The protein below binds the small molecule below.
Small molecule (SMILES): NS(=O)(=O)c1ccc(N2C(=O)CCC2=O)nc1

Binding-site contacts:
Ligand atom C4 contacts residue ILE276 of chain 1.A at 3.5 Å (hydrophobic).
Ligand atom C6 contacts residue ALA278 of chain 1.A at 4.3 Å (hydrophobic).
Ligand atom N contacts residue SO41 of chain 1.I at 2.5 Å (h-bond).
Ligand atom N2 contacts residue ILE276 of chain 1.A at 3.2 Å (h-bond).
Ligand atom C5 contacts residue GLY277 of chain 1.A at 4.1 Å.
Ligand atom C7 contacts residue LEU218 of chain 1.A at 4.2 Å (hydrophobic).
Ligand atom C2 contacts residue ILE276 of chain 1.A at 3.9 Å (hydrophobic).
Ligand atom O3 contacts residue LEU218 of chain 1.A at 3.6 Å (h-bond).
Ligand atom C1 contacts residue THR219 of chain 1.A at 4.1 Å.
Ligand atom C5 contacts residue LEU218 of chain 1.A at 3.5 Å (hydrophobic).
Ligand atom O3 contacts residue ALA278 of chain 1.A at 4.2 Å.
Ligand atom N2 contacts residue THR219 of chain 1.A at 4.3 Å.
Ligand atom C6 contacts residue LEU218 of chain 1.A at 3.3 Å (hydrophobic).
Ligand atom C2 contacts residue THR219 of chain 1.A at 3.9 Å.
Ligand atom N1 contacts residue PHE275 of chain 1.A at 4.2 Å.
Ligand atom C3 contacts residue LEU218 of chain 1.A at 3.9 Å (hydrophobic).
Ligand atom C1 contacts residue ILE276 of chain 1.A at 4.2 Å (hydrophobic).
Ligand atom S contacts residue SO41 of chain 1.I at 3.9 Å.
Ligand atom O3 contacts residue THR219 of chain 1.A at 3.5 Å.
Ligand atom C6 contacts residue PHE275 of chain 1.A at 4.2 Å (hydrophobic).
Ligand atom O2 contacts residue ILE276 of chain 1.A at 3.9 Å.
Ligand atom C2 contacts residue LEU218 of chain 1.A at 4.2 Å (hydrophobic).
Ligand atom O3 contacts residue ILE276 of chain 1.A at 3.9 Å.
Ligand atom C8 contacts residue THR219 of chain 1.A at 3.5 Å.
Ligand atom N1 contacts residue THR219 of chain 1.A at 4.0 Å.
Ligand atom C3 contacts residue ILE276 of chain 1.A at 3.4 Å (hydrophobic).
Ligand atom C7 contacts residue THR219 of chain 1.A at 3.5 Å.
Ligand atom C contacts residue THR219 of chain 1.A at 4.1 Å.
Ligand atom C contacts residue SO41 of chain 1.I at 4.3 Å.
Ligand atom C4 contacts residue GLY277 of chain 1.A at 4.3 Å.
Ligand atom C4 contacts residue LEU218 of chain 1.A at 3.9 Å (hydrophobic).
Ligand atom C6 contacts residue ILE276 of chain 1.A at 3.3 Å (hydrophobic).
Ligand atom C1 contacts residue VAL274 of chain 1.A at 3.5 Å (hydrophobic).
Ligand atom O3 contacts residue PHE275 of chain 1.A at 3.5 Å.
Ligand atom N1 contacts residue VAL274 of chain 1.A at 3.9 Å.
Ligand atom N2 contacts residue LEU218 of chain 1.A at 3.5 Å (h-bond).
Ligand atom C5 contacts residue ILE276 of chain 1.A at 3.5 Å (hydrophobic).
Ligand atom C6 contacts residue THR219 of chain 1.A at 4.3 Å.
Ligand atom N1 contacts residue ILE276 of chain 1.A at 3.5 Å (h-bond).
Ligand atom C5 contacts residue ALA278 of chain 1.A at 3.8 Å (hydrophobic).

Sequence of chain 1.A:
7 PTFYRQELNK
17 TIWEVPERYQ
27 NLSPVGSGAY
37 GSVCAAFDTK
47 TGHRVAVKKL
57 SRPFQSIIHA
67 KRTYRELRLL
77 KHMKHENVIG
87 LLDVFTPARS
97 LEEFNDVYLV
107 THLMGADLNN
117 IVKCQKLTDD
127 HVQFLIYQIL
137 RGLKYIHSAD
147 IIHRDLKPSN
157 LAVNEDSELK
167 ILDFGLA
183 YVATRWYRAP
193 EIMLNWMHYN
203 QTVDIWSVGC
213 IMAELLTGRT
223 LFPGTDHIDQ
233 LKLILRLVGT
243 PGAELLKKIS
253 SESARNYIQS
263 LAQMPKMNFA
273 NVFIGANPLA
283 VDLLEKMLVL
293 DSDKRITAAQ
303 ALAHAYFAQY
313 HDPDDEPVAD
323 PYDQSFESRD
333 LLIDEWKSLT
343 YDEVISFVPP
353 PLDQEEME